Binding-site contacts:
Ligand atom N2 contacts residue ILE146 of chain 1.C at 3.5 Å.
Ligand atom O1 contacts residue THR174 of chain 1.C at 2.9 Å (h-bond).
Ligand atom C2 contacts residue KPI172 of chain 1.C at 3.9 Å.
Ligand atom O5 contacts residue ASP198 of chain 1.C at 3.1 Å (salt-bridge).
Ligand atom O1 contacts residue KPI172 of chain 1.C at 3.2 Å.
Ligand atom O7 contacts residue LEU149 of chain 1.C at 3.7 Å.
Ligand atom C contacts residue THR174 of chain 1.C at 4.0 Å.
Ligand atom C contacts residue KPI172 of chain 1.C at 2.7 Å.
Ligand atom C4 contacts residue SER215 of chain 1.C at 3.6 Å.
Ligand atom C3 contacts residue ASP198 of chain 1.C at 4.1 Å.
Ligand atom C7 contacts residue ILE146 of chain 1.C at 3.5 Å (hydrophobic).
Ligand atom C6 contacts residue SER215 of chain 1.C at 4.3 Å.
Ligand atom O5 contacts residue TYR197 of chain 1.C at 3.8 Å.
Ligand atom C3 contacts residue GLY196 of chain 1.C at 3.1 Å.
Ligand atom O3 contacts residue SER215 of chain 1.C at 3.3 Å (h-bond).
Ligand atom O5 contacts residue GLY196 of chain 1.C at 3.9 Å.
Ligand atom O5 contacts residue GLU199 of chain 1.C at 2.5 Å (salt-bridge).
Ligand atom O3 contacts residue ILE213 of chain 1.C at 4.0 Å.
Ligand atom C5 contacts residue SER215 of chain 1.C at 3.5 Å.
Ligand atom C2 contacts residue GLY196 of chain 1.C at 3.8 Å.
Ligand atom O1 contacts residue ILE213 of chain 1.C at 3.9 Å.
Ligand atom C5 contacts residue GLU199 of chain 1.C at 3.5 Å.
Ligand atom O4 contacts residue SER215 of chain 1.C at 2.7 Å (h-bond).
Ligand atom O6 contacts residue GLU199 of chain 1.C at 2.6 Å (salt-bridge).
Ligand atom C5 contacts residue ASP198 of chain 1.C at 4.0 Å.
Ligand atom C contacts residue GLY196 of chain 1.C at 3.3 Å.
Ligand atom O4 contacts residue THR55 of chain 1.C at 4.2 Å.
Ligand atom O3 contacts residue GLY196 of chain 1.C at 3.0 Å (h-bond).
Ligand atom C3 contacts residue SER215 of chain 1.C at 4.2 Å.
Ligand atom N2 contacts residue THR174 of chain 1.C at 3.8 Å.
Ligand atom C6 contacts residue GLU199 of chain 1.C at 3.5 Å.
Ligand atom O6 contacts residue TYR197 of chain 1.C at 3.8 Å.
Ligand atom O7 contacts residue ILE146 of chain 1.C at 2.9 Å.
Ligand atom O1 contacts residue GLY196 of chain 1.C at 2.6 Å (h-bond).
Ligand atom C contacts residue ILE213 of chain 1.C at 4.2 Å (hydrophobic).
Ligand atom C2 contacts residue THR55 of chain 1.C at 4.2 Å.
Ligand atom O4 contacts residue PHE259 of chain 1.C at 4.1 Å.
Ligand atom O3 contacts residue ASP198 of chain 1.C at 2.9 Å (salt-bridge).
Ligand atom C8 contacts residue PHE259 of chain 1.C at 3.4 Å (hydrophobic).
Ligand atom O3 contacts residue GLY214 of chain 1.C at 3.3 Å.

A protein and the small-molecule ligand that binds it are described below.
Small molecule (SMILES): CC(=O)N[C@H](C=O)[C@@H](O)[C@H](O)[C@H](O)CO

Sequence of chain 1.C:
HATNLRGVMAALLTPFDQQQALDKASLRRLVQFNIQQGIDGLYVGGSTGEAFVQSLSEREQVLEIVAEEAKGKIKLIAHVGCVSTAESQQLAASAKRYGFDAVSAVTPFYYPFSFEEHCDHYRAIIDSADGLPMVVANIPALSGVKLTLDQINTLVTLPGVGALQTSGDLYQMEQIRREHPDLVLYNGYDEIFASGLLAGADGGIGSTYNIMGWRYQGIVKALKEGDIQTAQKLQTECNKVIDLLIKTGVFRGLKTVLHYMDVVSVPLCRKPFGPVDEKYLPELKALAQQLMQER